This small molecule binds to this protein.
Small molecule (SMILES): O=C(O)c1cc2ccccc2o1

Binding-site contacts:
Ligand atom OAB contacts residue MET41 of chain 1.A at 2.9 Å (h-bond).
Ligand atom CAJ contacts residue PRO39 of chain 1.A at 3.9 Å (hydrophobic).
Ligand atom CAG contacts residue MET41 of chain 1.A at 3.0 Å (hydrophobic).
Ligand atom CAG contacts residue PRO39 of chain 1.A at 3.3 Å (hydrophobic).
Ligand atom CAL contacts residue PRO39 of chain 1.A at 4.2 Å (hydrophobic).
Ligand atom CAE contacts residue MET41 of chain 1.A at 4.1 Å (hydrophobic).
Ligand atom CAD contacts residue VAL144 of chain 1.A at 3.2 Å (hydrophobic).
Ligand atom CAE contacts residue THR40 of chain 1.A at 3.9 Å.
Ligand atom CAK contacts residue MET41 of chain 1.A at 3.8 Å (hydrophobic).
Ligand atom CAJ contacts residue MET41 of chain 1.A at 3.7 Å (hydrophobic).
Ligand atom CAK contacts residue PRO39 of chain 1.A at 3.5 Å (hydrophobic).
Ligand atom CAI contacts residue SO41 of chain 1.E at 3.7 Å.
Ligand atom CAC contacts residue LEU147 of chain 1.A at 4.5 Å (hydrophobic).
Ligand atom CAI contacts residue BZ31 of chain 1.D at 4.2 Å.
Ligand atom CAI contacts residue HIS48 of chain 1.A at 3.7 Å.
Ligand atom CAF contacts residue PHE158 of chain 1.A at 4.0 Å (hydrophobic).
Ligand atom OAB contacts residue THR40 of chain 1.A at 3.5 Å.
Ligand atom OAA contacts residue SO41 of chain 1.E at 2.7 Å (h-bond).
Ligand atom CAD contacts residue VAL143 of chain 1.A at 4.3 Å (hydrophobic).
Ligand atom CAL contacts residue GLN165 of chain 1.A at 4.0 Å.
Ligand atom CAD contacts residue PHE158 of chain 1.A at 4.1 Å (hydrophobic).
Ligand atom CAJ contacts residue THR40 of chain 1.A at 3.9 Å.
Ligand atom OAH contacts residue PRO39 of chain 1.A at 4.4 Å.
Ligand atom CAI contacts residue MET41 of chain 1.A at 3.7 Å (hydrophobic).
Ligand atom OAB contacts residue HIS48 of chain 1.A at 3.0 Å (h-bond).
Ligand atom CAF contacts residue VAL144 of chain 1.A at 4.3 Å (hydrophobic).
Ligand atom OAH contacts residue GLN165 of chain 1.A at 3.7 Å.
Ligand atom OAA contacts residue HIS48 of chain 1.A at 3.7 Å.
Ligand atom CAI contacts residue THR40 of chain 1.A at 4.1 Å.
Ligand atom CAC contacts residue PRO39 of chain 1.A at 3.9 Å (hydrophobic).
Ligand atom CAF contacts residue GLN165 of chain 1.A at 3.5 Å.
Ligand atom CAG contacts residue THR40 of chain 1.A at 3.0 Å.
Ligand atom OAB contacts residue SO41 of chain 1.E at 4.0 Å.
Ligand atom CAC contacts residue VAL143 of chain 1.A at 3.9 Å (hydrophobic).
Ligand atom CAE contacts residue PRO39 of chain 1.A at 3.7 Å (hydrophobic).
Ligand atom CAD contacts residue VAL140 of chain 1.A at 4.0 Å (hydrophobic).
Ligand atom CAC contacts residue VAL144 of chain 1.A at 3.7 Å (hydrophobic).
Ligand atom CAF contacts residue VAL140 of chain 1.A at 4.1 Å (hydrophobic).
Ligand atom CAK contacts residue THR40 of chain 1.A at 3.9 Å.
Ligand atom OAA contacts residue BZ31 of chain 1.D at 3.3 Å.

Sequence of chain 1.A:
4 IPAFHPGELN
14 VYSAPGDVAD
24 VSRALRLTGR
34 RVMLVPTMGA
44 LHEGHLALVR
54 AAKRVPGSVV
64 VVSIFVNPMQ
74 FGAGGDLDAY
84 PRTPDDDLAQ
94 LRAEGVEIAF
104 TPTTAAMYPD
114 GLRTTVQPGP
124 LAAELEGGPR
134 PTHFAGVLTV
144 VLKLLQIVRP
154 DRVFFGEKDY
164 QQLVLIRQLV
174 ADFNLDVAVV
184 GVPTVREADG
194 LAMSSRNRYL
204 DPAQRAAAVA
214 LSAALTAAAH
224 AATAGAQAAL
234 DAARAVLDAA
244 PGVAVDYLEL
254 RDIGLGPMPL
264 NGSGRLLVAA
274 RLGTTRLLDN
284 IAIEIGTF